This protein binds this small molecule.
Small molecule (SMILES): CCCCCC(=O)N1C[C@@H](C)c2c1cc(O)c1ccccc21

Binding-site contacts:
Ligand atom C9 contacts residue CYS302 of chain 4.A at 4.1 Å (hydrophobic).
Ligand atom C1 contacts residue GLY458 of chain 4.A at 4.3 Å.
Ligand atom C5 contacts residue GLY458 of chain 4.A at 3.5 Å.
Ligand atom C4 contacts residue GLY458 of chain 4.A at 3.6 Å.
Ligand atom C8 contacts residue CYS302 of chain 4.A at 1.8 Å (hydrophobic).
Ligand atom C14 contacts residue VAL174 of chain 4.A at 4.1 Å (hydrophobic).
Ligand atom O1 contacts residue VAL460 of chain 4.A at 4.0 Å.
Ligand atom O contacts residue TYR297 of chain 4.A at 4.2 Å.
Ligand atom C7 contacts residue ILE304 of chain 4.A at 3.7 Å (hydrophobic).
Ligand atom C3 contacts residue GLY458 of chain 4.A at 4.3 Å.
Ligand atom C13 contacts residue VAL460 of chain 4.A at 4.3 Å (hydrophobic).
Ligand atom C2 contacts residue TYR297 of chain 4.A at 3.9 Å (hydrophobic).
Ligand atom N contacts residue TYR297 of chain 4.A at 4.1 Å.
Ligand atom C17 contacts residue CYS303 of chain 4.A at 4.1 Å (hydrophobic).
Ligand atom C15 contacts residue MET175 of chain 4.A at 3.6 Å (hydrophobic).
Ligand atom C6 contacts residue ILE304 of chain 4.A at 3.7 Å (hydrophobic).
Ligand atom C14 contacts residue VAL460 of chain 4.A at 4.2 Å (hydrophobic).
Ligand atom N contacts residue GLY458 of chain 4.A at 3.9 Å.
Ligand atom C4 contacts residue TYR297 of chain 4.A at 4.0 Å (hydrophobic).
Ligand atom C7 contacts residue CYS302 of chain 4.A at 3.0 Å (hydrophobic).
Ligand atom C contacts residue PHE290 of chain 4.A at 3.4 Å (hydrophobic).
Ligand atom C2 contacts residue HIS293 of chain 4.A at 3.8 Å.
Ligand atom C contacts residue HIS293 of chain 4.A at 3.5 Å.
Ligand atom C14 contacts residue TRP178 of chain 4.A at 3.6 Å (hydrophobic).
Ligand atom C8 contacts residue TYR297 of chain 4.A at 4.3 Å (hydrophobic).
Ligand atom N contacts residue CYS302 of chain 4.A at 4.3 Å.
Ligand atom C16 contacts residue CYS303 of chain 4.A at 4.1 Å (hydrophobic).
Ligand atom C8 contacts residue PHE171 of chain 4.A at 3.4 Å (hydrophobic).
Ligand atom C contacts residue TYR457 of chain 4.A at 3.4 Å (hydrophobic).
Ligand atom C6 contacts residue TYR297 of chain 4.A at 4.0 Å (hydrophobic).
Ligand atom C1 contacts residue TYR457 of chain 4.A at 3.6 Å (hydrophobic).
Ligand atom C15 contacts residue TRP178 of chain 4.A at 3.7 Å (hydrophobic).
Ligand atom C1 contacts residue HIS293 of chain 4.A at 4.0 Å.
Ligand atom O contacts residue GLY458 of chain 4.A at 3.7 Å.
Ligand atom C5 contacts residue TYR297 of chain 4.A at 4.1 Å (hydrophobic).
Ligand atom C3 contacts residue TYR297 of chain 4.A at 3.7 Å (hydrophobic).
Ligand atom C contacts residue GLY294 of chain 4.A at 3.2 Å.
Ligand atom C16 contacts residue MET175 of chain 4.A at 4.0 Å (hydrophobic).
Ligand atom C6 contacts residue CYS302 of chain 4.A at 3.2 Å (hydrophobic).
Ligand atom C12 contacts residue VAL460 of chain 4.A at 4.0 Å (hydrophobic).

Sequence of chain 4.A:
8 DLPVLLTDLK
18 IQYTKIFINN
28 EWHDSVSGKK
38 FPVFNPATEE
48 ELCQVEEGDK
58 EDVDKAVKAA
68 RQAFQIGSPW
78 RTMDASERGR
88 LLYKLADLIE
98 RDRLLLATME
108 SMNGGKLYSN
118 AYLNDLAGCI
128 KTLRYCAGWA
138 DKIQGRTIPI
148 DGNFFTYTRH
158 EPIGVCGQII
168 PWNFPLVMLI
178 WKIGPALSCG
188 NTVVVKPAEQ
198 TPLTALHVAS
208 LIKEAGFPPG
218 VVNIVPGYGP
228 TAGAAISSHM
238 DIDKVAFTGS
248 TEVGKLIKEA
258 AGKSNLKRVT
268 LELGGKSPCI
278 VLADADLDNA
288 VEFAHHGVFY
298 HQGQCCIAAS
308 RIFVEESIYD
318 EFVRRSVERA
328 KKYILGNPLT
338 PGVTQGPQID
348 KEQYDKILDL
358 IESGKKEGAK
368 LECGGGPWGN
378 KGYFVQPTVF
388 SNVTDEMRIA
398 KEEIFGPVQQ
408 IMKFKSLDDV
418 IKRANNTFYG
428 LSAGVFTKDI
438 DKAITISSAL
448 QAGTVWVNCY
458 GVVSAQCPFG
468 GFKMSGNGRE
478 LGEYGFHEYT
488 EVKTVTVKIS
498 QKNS